Binding-site contacts:
Ligand atom C3' contacts residue T441 of chain 2.D at 1.2 Å.
Ligand atom C7 contacts residue LYS15 of chain 1.B at 1.6 Å.
Ligand atom C contacts residue GLU54 of chain 1.B at 2.9 Å.
Ligand atom C contacts residue T441 of chain 2.D at 2.6 Å.
Ligand atom N contacts residue GLU54 of chain 1.B at 1.5 Å (salt-bridge).
Ligand atom C5 contacts residue LYS15 of chain 1.B at 3.4 Å.
Ligand atom C6 contacts residue LYS15 of chain 1.B at 2.6 Å.
Ligand atom I3' contacts residue T441 of chain 2.D at 2.0 Å.
Ligand atom C3 contacts residue T441 of chain 2.D at 1.3 Å.
Ligand atom CA contacts residue GLU54 of chain 1.B at 1.7 Å.
Ligand atom OXT contacts residue GLU54 of chain 1.B at 3.3 Å (salt-bridge).
Ligand atom C7 contacts residue GLU54 of chain 1.B at 2.7 Å.
Ligand atom C5' contacts residue T441 of chain 2.D at 0.9 Å.
Ligand atom C6' contacts residue T441 of chain 2.D at 0.8 Å.
Ligand atom N contacts residue LYS15 of chain 1.B at 2.9 Å (salt-bridge).
Ligand atom C2' contacts residue T441 of chain 2.D at 0.9 Å.
Ligand atom C4 contacts residue T441 of chain 2.D at 0.6 Å.
Ligand atom C2 contacts residue T441 of chain 2.D at 2.2 Å.
Ligand atom I5' contacts residue T441 of chain 2.D at 2.6 Å.
Ligand atom CA contacts residue LYS15 of chain 1.B at 2.6 Å.
Ligand atom C6 contacts residue T441 of chain 2.D at 2.5 Å.
Ligand atom C2' contacts residue ALA108 of chain 2.B at 3.4 Å (hydrophobic).
Ligand atom O4' contacts residue T441 of chain 2.D at 2.0 Å.
Ligand atom C4' contacts residue T441 of chain 2.D at 1.2 Å.
Ligand atom O4' contacts residue LEU110 of chain 1.B at 3.7 Å.
Ligand atom C5' contacts residue LEU17 of chain 1.B at 3.4 Å (hydrophobic).
Ligand atom O4 contacts residue T441 of chain 2.D at 1.3 Å.
Ligand atom O contacts residue T441 of chain 2.D at 2.3 Å (h-bond).
Ligand atom I5 contacts residue T441 of chain 2.D at 1.0 Å.
Ligand atom C5 contacts residue T441 of chain 2.D at 1.2 Å.
Ligand atom C2 contacts residue LYS15 of chain 1.B at 3.0 Å.
Ligand atom I5' contacts residue ALA108 of chain 1.B at 3.6 Å.
Ligand atom OXT contacts residue T441 of chain 2.D at 2.6 Å (h-bond).
Ligand atom I3 contacts residue T441 of chain 2.D at 1.0 Å.
Ligand atom C1' contacts residue T441 of chain 2.D at 0.7 Å.
Ligand atom C6' contacts residue LEU17 of chain 1.B at 3.6 Å (hydrophobic).
Ligand atom C1 contacts residue LYS15 of chain 1.B at 2.3 Å.
Ligand atom I5' contacts residue ALA109 of chain 1.B at 3.1 Å.
Ligand atom C1 contacts residue T441 of chain 2.D at 3.0 Å.
Ligand atom I5' contacts residue LEU17 of chain 1.B at 3.2 Å.

Sequence of chain 1.B:
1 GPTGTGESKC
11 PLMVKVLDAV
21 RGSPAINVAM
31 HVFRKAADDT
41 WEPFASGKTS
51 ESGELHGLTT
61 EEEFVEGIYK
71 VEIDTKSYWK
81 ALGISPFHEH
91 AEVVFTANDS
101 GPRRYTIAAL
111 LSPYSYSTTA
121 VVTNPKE

Sequence of chain 2.B:
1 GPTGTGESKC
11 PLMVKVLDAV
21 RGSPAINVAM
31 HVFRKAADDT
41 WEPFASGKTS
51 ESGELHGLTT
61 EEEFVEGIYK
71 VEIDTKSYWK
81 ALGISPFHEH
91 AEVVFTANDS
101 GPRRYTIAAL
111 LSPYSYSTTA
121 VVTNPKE

This protein binds this small molecule.
Small molecule (SMILES): N[C@@H](Cc1cc(I)c(Oc2cc(I)c(O)c(I)c2)c(I)c1)C(=O)O